The protein below binds the small molecule below.
Small molecule (SMILES): CC(=O)N[C@@H]1[C@@H](O)[C@H](O)[C@@H](CO)O[C@H]1O

Sequence of chain 1.C:
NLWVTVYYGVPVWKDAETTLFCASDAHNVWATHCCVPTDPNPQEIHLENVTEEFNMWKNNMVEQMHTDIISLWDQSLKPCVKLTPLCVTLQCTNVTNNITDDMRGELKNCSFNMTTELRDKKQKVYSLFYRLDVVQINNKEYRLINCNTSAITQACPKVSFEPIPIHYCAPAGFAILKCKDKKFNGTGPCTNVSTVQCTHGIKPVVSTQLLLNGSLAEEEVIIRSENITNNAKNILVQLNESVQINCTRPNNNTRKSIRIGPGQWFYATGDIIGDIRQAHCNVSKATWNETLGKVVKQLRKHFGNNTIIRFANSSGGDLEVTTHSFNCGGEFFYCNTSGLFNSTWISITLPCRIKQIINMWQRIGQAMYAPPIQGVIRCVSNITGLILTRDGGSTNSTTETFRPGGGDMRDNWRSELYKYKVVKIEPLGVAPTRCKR

Binding-site contacts:
Ligand atom N2 contacts residue GLU292 of chain 1.C at 3.5 Å (salt-bridge).
Ligand atom C1 contacts residue LYS345 of chain 1.C at 3.4 Å.
Ligand atom N2 contacts residue LYS345 of chain 1.C at 3.7 Å.
Ligand atom C8 contacts residue GLU292 of chain 1.C at 3.6 Å.
Ligand atom C3 contacts residue LYS345 of chain 1.C at 3.8 Å.
Ligand atom O5 contacts residue GLU270 of chain 1.C at 4.4 Å.
Ligand atom C4 contacts residue ASN291 of chain 1.C at 4.2 Å.
Ligand atom C2 contacts residue ASN291 of chain 1.C at 2.5 Å.
Ligand atom C8 contacts residue ASN291 of chain 1.C at 3.4 Å.
Ligand atom C7 contacts residue GLU292 of chain 1.C at 3.4 Å.
Ligand atom C2 contacts residue GLU292 of chain 1.C at 4.4 Å.
Ligand atom C7 contacts residue ASN291 of chain 1.C at 4.0 Å.
Ligand atom C3 contacts residue ASN291 of chain 1.C at 3.8 Å.
Ligand atom C1 contacts residue ASN291 of chain 1.C at 1.4 Å.
Ligand atom C3 contacts residue GLU292 of chain 1.C at 4.3 Å.
Ligand atom N2 contacts residue ASN291 of chain 1.C at 2.9 Å (h-bond).
Ligand atom C2 contacts residue LYS345 of chain 1.C at 3.8 Å.
Ligand atom O7 contacts residue GLU292 of chain 1.C at 3.8 Å.
Ligand atom C5 contacts residue ASN291 of chain 1.C at 3.7 Å.
Ligand atom C5 contacts residue LYS345 of chain 1.C at 3.8 Å.
Ligand atom O5 contacts residue ASN291 of chain 1.C at 2.3 Å (h-bond).
Ligand atom O5 contacts residue LYS345 of chain 1.C at 4.1 Å.